A small-molecule ligand and the protein it binds are described below.
Small molecule (SMILES): O=C(/C(O)=C/c1ccc(O)c(O)c1)c1c(O)cc(O)cc1O

Sequence of chain 1.D:
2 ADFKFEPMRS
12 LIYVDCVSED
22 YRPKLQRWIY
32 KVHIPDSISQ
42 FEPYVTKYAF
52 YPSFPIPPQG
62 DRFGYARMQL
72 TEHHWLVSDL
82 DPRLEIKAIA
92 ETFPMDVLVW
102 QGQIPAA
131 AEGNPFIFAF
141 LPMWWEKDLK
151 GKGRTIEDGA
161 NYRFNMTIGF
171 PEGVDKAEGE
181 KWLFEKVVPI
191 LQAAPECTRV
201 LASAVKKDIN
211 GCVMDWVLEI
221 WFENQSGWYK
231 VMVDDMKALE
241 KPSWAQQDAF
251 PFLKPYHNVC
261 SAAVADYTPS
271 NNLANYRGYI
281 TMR

Binding-site contacts:
Ligand atom O19 contacts residue PHE94 of chain 1.D at 3.9 Å.
Ligand atom C18 contacts residue TRP29 of chain 1.D at 3.8 Å (hydrophobic).
Ligand atom C02 contacts residue HIS34 of chain 1.D at 3.2 Å.
Ligand atom O10 contacts residue ASP80 of chain 1.D at 2.6 Å (salt-bridge).
Ligand atom C07 contacts residue TRP76 of chain 1.D at 4.0 Å (hydrophobic).
Ligand atom C08 contacts residue ASP80 of chain 1.D at 3.7 Å.
Ligand atom C17 contacts residue GLN102 of chain 1.D at 3.4 Å.
Ligand atom C08 contacts residue PHE42 of chain 1.D at 4.0 Å (hydrophobic).
Ligand atom C03 contacts residue HIS34 of chain 1.D at 3.6 Å.
Ligand atom O01 contacts residue THR72 of chain 1.D at 2.9 Å.
Ligand atom C11 contacts residue ASP80 of chain 1.D at 3.1 Å.
Ligand atom O10 contacts residue LYS88 of chain 1.D at 3.8 Å.
Ligand atom O19 contacts residue TRP29 of chain 1.D at 3.6 Å.
Ligand atom C03 contacts residue HIS74 of chain 1.D at 3.9 Å.
Ligand atom O19 contacts residue GLN102 of chain 1.D at 2.4 Å (h-bond).
Ligand atom C20 contacts residue PHE94 of chain 1.D at 3.7 Å (hydrophobic).
Ligand atom C09 contacts residue ASP80 of chain 1.D at 2.9 Å.
Ligand atom C03 contacts residue ILE13 of chain 1.D at 3.8 Å (hydrophobic).
Ligand atom O01 contacts residue HIS74 of chain 1.D at 3.5 Å.
Ligand atom O01 contacts residue ILE13 of chain 1.D at 3.5 Å.
Ligand atom C05 contacts residue HIS74 of chain 1.D at 3.4 Å.
Ligand atom O22 contacts residue PHE136 of chain 1.D at 3.9 Å.
Ligand atom C05 contacts residue ILE13 of chain 1.D at 3.4 Å (hydrophobic).
Ligand atom C08 contacts residue TRP76 of chain 1.D at 3.6 Å (hydrophobic).
Ligand atom C07 contacts residue HIS74 of chain 1.D at 3.7 Å.
Ligand atom C14 contacts residue HIS34 of chain 1.D at 3.3 Å.
Ligand atom C07 contacts residue PHE42 of chain 1.D at 3.9 Å (hydrophobic).
Ligand atom O16 contacts residue THR72 of chain 1.D at 3.1 Å (h-bond).
Ligand atom O19 contacts residue VAL98 of chain 1.D at 3.5 Å.
Ligand atom O16 contacts residue HIS34 of chain 1.D at 3.2 Å (h-bond).
Ligand atom C17 contacts residue TRP29 of chain 1.D at 3.9 Å (hydrophobic).
Ligand atom O12 contacts residue ASP80 of chain 1.D at 3.1 Å (salt-bridge).
Ligand atom C21 contacts residue HIS34 of chain 1.D at 3.9 Å.
Ligand atom C02 contacts residue ILE13 of chain 1.D at 3.6 Å (hydrophobic).
Ligand atom C20 contacts residue PHE136 of chain 1.D at 4.0 Å (hydrophobic).
Ligand atom O04 contacts residue HIS34 of chain 1.D at 3.0 Å.
Ligand atom C15 contacts residue HIS34 of chain 1.D at 3.4 Å.
Ligand atom C18 contacts residue GLN102 of chain 1.D at 3.3 Å.
Ligand atom O01 contacts residue HIS34 of chain 1.D at 3.3 Å (h-bond).
Ligand atom C13 contacts residue PHE138 of chain 1.D at 3.9 Å (hydrophobic).